Binding-site contacts:
Ligand atom C4 contacts residue ASN164 of chain 1.E at 4.2 Å.
Ligand atom C3 contacts residue ASN164 of chain 1.E at 3.8 Å.
Ligand atom C5 contacts residue SER137 of chain 1.E at 3.0 Å.
Ligand atom O7 contacts residue ASN164 of chain 1.E at 3.0 Å (h-bond).
Ligand atom C1 contacts residue ASN164 of chain 1.E at 1.4 Å.
Ligand atom C6 contacts residue SER137 of chain 1.E at 3.0 Å.
Ligand atom C8 contacts residue ASN164 of chain 1.E at 4.3 Å.
Ligand atom N2 contacts residue ASN164 of chain 1.E at 2.8 Å (h-bond).
Ligand atom C7 contacts residue ASN164 of chain 1.E at 3.1 Å.
Ligand atom C1 contacts residue SER137 of chain 1.E at 3.7 Å.
Ligand atom O5 contacts residue ASN164 of chain 1.E at 2.4 Å (h-bond).
Ligand atom C2 contacts residue ASN164 of chain 1.E at 2.4 Å.
Ligand atom O6 contacts residue SER137 of chain 1.E at 3.8 Å.
Ligand atom C5 contacts residue ASN164 of chain 1.E at 3.7 Å.
Ligand atom O5 contacts residue SER137 of chain 1.E at 2.8 Å (h-bond).

Sequence of chain 1.E:
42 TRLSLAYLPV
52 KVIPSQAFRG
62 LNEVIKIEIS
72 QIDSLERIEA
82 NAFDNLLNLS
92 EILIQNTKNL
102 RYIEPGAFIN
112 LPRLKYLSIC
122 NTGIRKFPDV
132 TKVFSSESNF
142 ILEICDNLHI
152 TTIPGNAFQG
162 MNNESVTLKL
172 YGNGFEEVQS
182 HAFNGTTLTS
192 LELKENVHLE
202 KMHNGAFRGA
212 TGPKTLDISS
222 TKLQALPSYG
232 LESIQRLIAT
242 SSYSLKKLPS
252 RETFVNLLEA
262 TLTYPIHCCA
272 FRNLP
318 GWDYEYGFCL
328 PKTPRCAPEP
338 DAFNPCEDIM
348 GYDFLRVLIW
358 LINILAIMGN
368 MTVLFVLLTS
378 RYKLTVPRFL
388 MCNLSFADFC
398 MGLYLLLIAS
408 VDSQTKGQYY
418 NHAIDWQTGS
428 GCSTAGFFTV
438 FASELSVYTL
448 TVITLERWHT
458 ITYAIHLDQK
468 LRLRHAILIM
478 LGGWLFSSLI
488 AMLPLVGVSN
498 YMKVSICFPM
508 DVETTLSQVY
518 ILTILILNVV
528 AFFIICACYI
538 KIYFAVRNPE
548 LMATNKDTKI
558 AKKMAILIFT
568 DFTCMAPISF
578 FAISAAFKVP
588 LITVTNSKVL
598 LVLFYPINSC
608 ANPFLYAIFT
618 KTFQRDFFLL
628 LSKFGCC

This protein binds this small molecule.
Small molecule (SMILES): CC(=O)N[C@@H]1[C@@H](O)[C@H](O)[C@@H](CO)O[C@H]1O